Binding-site contacts:
Ligand atom N1 contacts residue ILE232 of chain 1.F at 3.5 Å.
Ligand atom O2A contacts residue PHE266 of chain 1.F at 3.2 Å.
Ligand atom O3D contacts residue PHE339 of chain 1.F at 2.7 Å (h-bond).
Ligand atom C6 contacts residue ILE232 of chain 1.F at 3.5 Å (hydrophobic).
Ligand atom O2' contacts residue ARG261 of chain 1.D at 2.8 Å (salt-bridge).
Ligand atom O2D contacts residue ARG443 of chain 1.F at 2.8 Å (salt-bridge).
Ligand atom O4' contacts residue LEU164 of chain 1.F at 3.0 Å (h-bond).
Ligand atom O4' contacts residue GLU162 of chain 1.F at 3.0 Å (salt-bridge).
Ligand atom O2 contacts residue ARG443 of chain 1.F at 3.6 Å (salt-bridge).
Ligand atom C4' contacts residue LEU164 of chain 1.F at 3.5 Å (hydrophobic).
Ligand atom C4D contacts residue GLY274 of chain 1.F at 3.5 Å.
Ligand atom O4 contacts residue LYS268 of chain 1.F at 3.1 Å (salt-bridge).
Ligand atom O3' contacts residue PHE163 of chain 1.F at 2.8 Å (h-bond).
Ligand atom O4 contacts residue PHE266 of chain 1.F at 3.3 Å.
Ligand atom O3B contacts residue ALA165 of chain 1.F at 3.6 Å.
Ligand atom C1' contacts residue PHE278 of chain 1.F at 3.5 Å (hydrophobic).
Ligand atom O1B contacts residue PHE339 of chain 1.F at 3.4 Å.
Ligand atom C5' contacts residue CYS277 of chain 1.F at 3.6 Å (hydrophobic).
Ligand atom C3' contacts residue LEU164 of chain 1.F at 3.4 Å (hydrophobic).
Ligand atom O3D contacts residue GLY274 of chain 1.F at 3.0 Å (h-bond).
Ligand atom O1A contacts residue LYS340 of chain 1.F at 2.8 Å (salt-bridge).
Ligand atom C3D contacts residue PHE339 of chain 1.F at 3.6 Å (hydrophobic).
Ligand atom O5' contacts residue CYS277 of chain 1.F at 3.1 Å.
Ligand atom O2B contacts residue PHE339 of chain 1.F at 3.5 Å.
Ligand atom O4' contacts residue LYS221 of chain 1.F at 2.9 Å (salt-bridge).
Ligand atom O4D contacts residue PHE273 of chain 1.F at 3.3 Å.
Ligand atom C4' contacts residue LYS221 of chain 1.F at 3.5 Å.
Ligand atom O2B contacts residue GLU166 of chain 1.F at 2.9 Å (salt-bridge).
Ligand atom O2A contacts residue PHE278 of chain 1.F at 3.5 Å.
Ligand atom C5' contacts residue LEU164 of chain 1.F at 3.6 Å (hydrophobic).
Ligand atom O3' contacts residue ARG261 of chain 1.D at 2.9 Å (salt-bridge).
Ligand atom O2B contacts residue ALA165 of chain 1.F at 3.6 Å.
Ligand atom N3 contacts residue LYS268 of chain 1.F at 2.9 Å (salt-bridge).
Ligand atom O4D contacts residue ILE232 of chain 1.F at 3.4 Å.
Ligand atom O2D contacts residue PHE339 of chain 1.F at 3.5 Å (h-bond).
Ligand atom O2 contacts residue SER270 of chain 1.F at 2.8 Å (h-bond).
Ligand atom O2D contacts residue LYS340 of chain 1.F at 3.6 Å.
Ligand atom C3' contacts residue PHE163 of chain 1.F at 3.4 Å (hydrophobic).
Ligand atom O3A contacts residue LYS340 of chain 1.F at 3.5 Å (salt-bridge).
Ligand atom O4' contacts residue PHE163 of chain 1.F at 3.2 Å.

Sequence of chain 1.F:
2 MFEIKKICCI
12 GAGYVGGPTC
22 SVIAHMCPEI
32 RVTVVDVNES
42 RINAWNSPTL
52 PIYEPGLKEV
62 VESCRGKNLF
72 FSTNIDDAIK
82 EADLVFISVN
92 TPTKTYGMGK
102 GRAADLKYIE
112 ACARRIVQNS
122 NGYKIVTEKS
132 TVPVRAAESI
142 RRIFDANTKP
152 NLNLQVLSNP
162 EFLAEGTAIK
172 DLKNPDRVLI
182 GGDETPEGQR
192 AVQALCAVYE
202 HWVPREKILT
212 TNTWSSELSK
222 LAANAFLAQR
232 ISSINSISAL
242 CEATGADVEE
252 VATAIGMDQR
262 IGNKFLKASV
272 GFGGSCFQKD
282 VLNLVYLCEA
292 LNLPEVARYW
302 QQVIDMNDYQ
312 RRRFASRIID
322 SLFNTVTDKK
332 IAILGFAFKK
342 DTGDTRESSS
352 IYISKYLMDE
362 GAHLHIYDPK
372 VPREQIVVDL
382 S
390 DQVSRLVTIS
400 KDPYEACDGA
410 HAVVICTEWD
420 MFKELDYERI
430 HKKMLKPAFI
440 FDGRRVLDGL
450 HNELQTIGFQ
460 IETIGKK

A protein and the small-molecule ligand that binds it are described below.
Small molecule (SMILES): O=c1ccn([C@@H]2O[C@H](CO[P](=O)(O)O[P](=O)(O)O[C@H]3OC[C@@H](O)[C@H](O)[C@H]3O)[C@@H](O)[C@H]2O)c(=O)[nH]1

Sequence of chain 1.D:
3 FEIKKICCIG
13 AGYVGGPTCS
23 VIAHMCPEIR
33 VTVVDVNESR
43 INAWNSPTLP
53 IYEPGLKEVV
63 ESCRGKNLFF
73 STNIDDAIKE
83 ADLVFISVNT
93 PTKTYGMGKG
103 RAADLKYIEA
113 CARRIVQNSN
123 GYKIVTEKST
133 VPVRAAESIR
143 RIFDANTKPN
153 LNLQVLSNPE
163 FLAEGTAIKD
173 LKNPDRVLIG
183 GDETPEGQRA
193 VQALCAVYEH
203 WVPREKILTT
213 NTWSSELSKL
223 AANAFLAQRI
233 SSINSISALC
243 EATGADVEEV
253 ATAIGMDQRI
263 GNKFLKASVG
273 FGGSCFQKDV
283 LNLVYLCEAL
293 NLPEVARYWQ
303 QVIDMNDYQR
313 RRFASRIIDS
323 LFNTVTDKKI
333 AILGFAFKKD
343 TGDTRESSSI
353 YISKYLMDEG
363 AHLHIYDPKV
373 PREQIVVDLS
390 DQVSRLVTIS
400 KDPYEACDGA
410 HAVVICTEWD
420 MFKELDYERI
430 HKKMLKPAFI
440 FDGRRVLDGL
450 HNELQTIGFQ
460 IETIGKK